This protein binds this small molecule.
Small molecule (SMILES): Nc1ncnc2c1ncn2[C@H]1C[C@H](O)[C@@H](CO[P](=O)(O)O[P](=O)(O)OP(=O)(O)O)O1

Sequence of chain 1.D:
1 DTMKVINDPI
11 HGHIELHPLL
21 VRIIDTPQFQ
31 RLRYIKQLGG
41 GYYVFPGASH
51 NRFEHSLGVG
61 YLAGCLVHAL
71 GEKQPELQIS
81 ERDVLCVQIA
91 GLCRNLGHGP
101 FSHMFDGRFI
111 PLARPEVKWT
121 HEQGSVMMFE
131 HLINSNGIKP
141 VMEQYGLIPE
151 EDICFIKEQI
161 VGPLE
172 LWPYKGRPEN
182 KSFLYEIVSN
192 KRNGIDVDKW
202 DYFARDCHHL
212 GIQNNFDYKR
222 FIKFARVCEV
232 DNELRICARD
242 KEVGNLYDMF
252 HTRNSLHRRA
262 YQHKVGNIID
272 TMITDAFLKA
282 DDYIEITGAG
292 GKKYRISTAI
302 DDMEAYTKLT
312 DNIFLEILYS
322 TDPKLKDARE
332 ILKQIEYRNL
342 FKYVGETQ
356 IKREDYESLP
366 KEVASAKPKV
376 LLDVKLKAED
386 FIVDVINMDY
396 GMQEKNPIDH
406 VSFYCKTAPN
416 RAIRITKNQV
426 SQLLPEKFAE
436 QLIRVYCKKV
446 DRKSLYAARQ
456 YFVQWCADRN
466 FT

Binding-site contacts:
Ligand atom O5' contacts residue HIS103 of chain 1.D at 2.7 Å (h-bond).
Ligand atom C5' contacts residue TYR203 of chain 1.D at 3.6 Å (hydrophobic).
Ligand atom O3' contacts residue LEU38 of chain 1.D at 3.4 Å.
Ligand atom O1B contacts residue HIS103 of chain 1.D at 3.4 Å (h-bond).
Ligand atom O3' contacts residue TYR203 of chain 1.D at 3.7 Å.
Ligand atom N7 contacts residue HIS258 of chain 1.D at 3.7 Å.
Ligand atom N3 contacts residue HIS103 of chain 1.D at 3.7 Å.
Ligand atom O4' contacts residue HIS103 of chain 1.D at 3.1 Å.
Ligand atom C5 contacts residue HIS258 of chain 1.D at 3.5 Å.
Ligand atom N7 contacts residue HIS103 of chain 1.D at 3.6 Å.
Ligand atom O2A contacts residue HIS98 of chain 1.D at 3.1 Å (h-bond).
Ligand atom C3' contacts residue ASP207 of chain 1.D at 3.5 Å.
Ligand atom C1' contacts residue HIS103 of chain 1.D at 3.5 Å.
Ligand atom O3G contacts residue ARG254 of chain 1.D at 3.7 Å.
Ligand atom O2A contacts residue HIS103 of chain 1.D at 3.6 Å (h-bond).
Ligand atom O3' contacts residue GLN37 of chain 1.D at 3.4 Å (h-bond).
Ligand atom O3A contacts residue ARG94 of chain 1.D at 3.3 Å (salt-bridge).
Ligand atom PA contacts residue ARG52 of chain 1.D at 3.6 Å.
Ligand atom O1A contacts residue ASN95 of chain 1.D at 3.6 Å.
Ligand atom O1G contacts residue TYR203 of chain 1.D at 2.6 Å (h-bond).
Ligand atom O3A contacts residue ASP199 of chain 1.D at 3.0 Å (salt-bridge).
Ligand atom PA contacts residue ASP199 of chain 1.D at 3.5 Å.
Ligand atom N9 contacts residue HIS103 of chain 1.D at 3.2 Å.
Ligand atom O2B contacts residue ARG94 of chain 1.D at 3.2 Å (salt-bridge).
Ligand atom C2' contacts residue TYR262 of chain 1.D at 3.2 Å (hydrophobic).
Ligand atom O1A contacts residue ASP199 of chain 1.D at 2.7 Å (salt-bridge).
Ligand atom C4' contacts residue ARG52 of chain 1.D at 3.4 Å.
Ligand atom O3G contacts residue LYS200 of chain 1.D at 3.4 Å (salt-bridge).
Ligand atom O1G contacts residue ARG254 of chain 1.D at 2.9 Å (salt-bridge).
Ligand atom O1G contacts residue LYS200 of chain 1.D at 3.0 Å.
Ligand atom O1A contacts residue HIS55 of chain 1.D at 3.5 Å (h-bond).
Ligand atom O2A contacts residue HIS121 of chain 1.D at 3.4 Å (h-bond).
Ligand atom O4' contacts residue ARG52 of chain 1.D at 3.0 Å (salt-bridge).
Ligand atom O2G contacts residue ARG254 of chain 1.D at 3.5 Å (salt-bridge).
Ligand atom C4 contacts residue HIS103 of chain 1.D at 3.2 Å.
Ligand atom O1A contacts residue ARG52 of chain 1.D at 3.1 Å (salt-bridge).
Ligand atom PG contacts residue LYS200 of chain 1.D at 3.7 Å.
Ligand atom C3' contacts residue TYR203 of chain 1.D at 3.5 Å (hydrophobic).
Ligand atom C8 contacts residue HIS103 of chain 1.D at 3.3 Å.
Ligand atom O3' contacts residue ASP207 of chain 1.D at 2.6 Å (salt-bridge).